Sequence of chain 1.A:
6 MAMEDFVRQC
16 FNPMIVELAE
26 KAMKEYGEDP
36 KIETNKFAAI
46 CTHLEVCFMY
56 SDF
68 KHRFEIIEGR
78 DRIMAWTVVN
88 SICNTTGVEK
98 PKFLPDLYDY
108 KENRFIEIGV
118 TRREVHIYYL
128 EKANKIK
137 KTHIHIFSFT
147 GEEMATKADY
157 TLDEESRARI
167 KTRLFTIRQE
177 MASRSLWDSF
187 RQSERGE

Binding-site contacts:
Ligand atom F1 contacts residue LYS41 of chain 1.A at 3.5 Å.
Ligand atom O1 contacts residue MN1 of chain 1.G at 2.2 Å.
Ligand atom C22 contacts residue ILE45 of chain 1.A at 3.6 Å (hydrophobic).
Ligand atom C15 contacts residue ILE45 of chain 1.A at 3.8 Å (hydrophobic).
Ligand atom C9 contacts residue TYR31 of chain 1.A at 3.6 Å (hydrophobic).
Ligand atom C17 contacts residue ILE45 of chain 1.A at 3.7 Å (hydrophobic).
Ligand atom O1 contacts residue GLU114 of chain 1.A at 2.9 Å (salt-bridge).
Ligand atom C10 contacts residue TYR31 of chain 1.A at 3.4 Å (hydrophobic).
Ligand atom C5 contacts residue MN1 of chain 1.H at 3.3 Å.
Ligand atom C5 contacts residue GLU114 of chain 1.A at 3.7 Å.
Ligand atom O3 contacts residue GLU75 of chain 1.A at 2.5 Å (salt-bridge).
Ligand atom O2 contacts residue GLU114 of chain 1.A at 3.1 Å (salt-bridge).
Ligand atom C20 contacts residue ILE45 of chain 1.A at 3.8 Å (hydrophobic).
Ligand atom C16 contacts residue ILE45 of chain 1.A at 3.8 Å (hydrophobic).
Ligand atom O2 contacts residue ASP103 of chain 1.A at 3.1 Å (salt-bridge).
Ligand atom O2 contacts residue HIS48 of chain 1.A at 3.5 Å (h-bond).
Ligand atom C18 contacts residue ILE45 of chain 1.A at 3.7 Å (hydrophobic).
Ligand atom C21 contacts residue ILE45 of chain 1.A at 3.7 Å (hydrophobic).
Ligand atom C1 contacts residue MN1 of chain 1.G at 3.0 Å.
Ligand atom O2 contacts residue MN1 of chain 1.H at 2.3 Å.
Ligand atom C22 contacts residue ALA27 of chain 1.A at 3.7 Å (hydrophobic).
Ligand atom C4 contacts residue MN1 of chain 1.H at 3.6 Å.
Ligand atom F2 contacts residue MET28 of chain 1.A at 3.5 Å.
Ligand atom C5 contacts residue MN1 of chain 1.G at 3.0 Å.
Ligand atom O3 contacts residue MN1 of chain 1.H at 2.2 Å.
Ligand atom C19 contacts residue HIS48 of chain 1.A at 3.7 Å.
Ligand atom F1 contacts residue GLU33 of chain 1.A at 3.5 Å.
Ligand atom C6 contacts residue MN1 of chain 1.H at 3.1 Å.
Ligand atom O1 contacts residue LYS129 of chain 1.A at 2.8 Å (salt-bridge).
Ligand atom C2 contacts residue LYS129 of chain 1.A at 3.5 Å.
Ligand atom C1 contacts residue GLU114 of chain 1.A at 3.6 Å.
Ligand atom C19 contacts residue ILE45 of chain 1.A at 3.7 Å (hydrophobic).
Ligand atom O2 contacts residue MN1 of chain 1.G at 2.4 Å.
Ligand atom C6 contacts residue GLU75 of chain 1.A at 3.6 Å.
Ligand atom C1 contacts residue LYS129 of chain 1.A at 3.1 Å.
Ligand atom O2 contacts residue GLU75 of chain 1.A at 3.6 Å.
Ligand atom F2 contacts residue TYR31 of chain 1.A at 3.4 Å.
Ligand atom O1 contacts residue ILE115 of chain 1.A at 3.1 Å (h-bond).
Ligand atom O1 contacts residue HIS48 of chain 1.A at 3.5 Å (h-bond).
Ligand atom F2 contacts residue GLU33 of chain 1.A at 3.2 Å.

The small molecule below binds the protein below.
Small molecule (SMILES): O=C1c2c(O)c(=O)ccn2N([C@@H]2c3ccccc3SCc3c2ccc(F)c3F)[C@@H]2COCCN12